Sequence of chain 5.A:
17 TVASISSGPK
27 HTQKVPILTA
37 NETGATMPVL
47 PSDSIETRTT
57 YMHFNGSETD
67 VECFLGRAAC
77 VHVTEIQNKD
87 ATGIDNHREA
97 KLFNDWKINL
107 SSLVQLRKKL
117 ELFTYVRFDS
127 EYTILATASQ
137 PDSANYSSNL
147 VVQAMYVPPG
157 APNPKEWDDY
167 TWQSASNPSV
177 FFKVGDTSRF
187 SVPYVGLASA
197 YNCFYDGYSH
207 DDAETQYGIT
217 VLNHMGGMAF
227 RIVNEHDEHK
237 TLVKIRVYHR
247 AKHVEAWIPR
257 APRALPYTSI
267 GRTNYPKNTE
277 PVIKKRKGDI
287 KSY

A small-molecule ligand and the protein it binds are described below.
Small molecule (SMILES): Cc1cc(CCCCCCCOc2ccc(C3=N[C@@H](C)CO3)cc2)on1

Sequence of chain 5.C:
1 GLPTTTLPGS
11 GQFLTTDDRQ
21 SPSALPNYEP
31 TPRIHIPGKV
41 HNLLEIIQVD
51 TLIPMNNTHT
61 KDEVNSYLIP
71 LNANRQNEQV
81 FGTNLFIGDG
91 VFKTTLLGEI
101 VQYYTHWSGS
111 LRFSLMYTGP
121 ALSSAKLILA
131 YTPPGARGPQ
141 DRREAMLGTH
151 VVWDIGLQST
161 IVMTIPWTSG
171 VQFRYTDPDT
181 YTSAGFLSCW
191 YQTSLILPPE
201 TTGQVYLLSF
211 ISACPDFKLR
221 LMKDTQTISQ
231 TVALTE

Binding-site contacts:
Ligand atom C6C contacts residue MET221 of chain 5.A at 3.7 Å (hydrophobic).
Ligand atom C3B contacts residue MET221 of chain 5.A at 3.8 Å (hydrophobic).
Ligand atom C3 contacts residue PHE186 of chain 5.A at 3.8 Å (hydrophobic).
Ligand atom N2 contacts residue PHE186 of chain 5.A at 3.7 Å.
Ligand atom C5 contacts residue PHE186 of chain 5.A at 3.5 Å (hydrophobic).
Ligand atom C5C contacts residue TYR128 of chain 5.A at 3.5 Å (hydrophobic).
Ligand atom C1B contacts residue MET221 of chain 5.A at 3.8 Å (hydrophobic).
Ligand atom C31 contacts residue ALA150 of chain 5.A at 3.5 Å (hydrophobic).
Ligand atom C3 contacts residue PRO174 of chain 5.A at 3.8 Å (hydrophobic).
Ligand atom O1 contacts residue TYR152 of chain 5.A at 3.9 Å.
Ligand atom O1 contacts residue VAL188 of chain 5.A at 3.8 Å.
Ligand atom C4 contacts residue TYR152 of chain 5.A at 3.9 Å (hydrophobic).
Ligand atom C31 contacts residue PRO174 of chain 5.A at 3.4 Å (hydrophobic).
Ligand atom C5C contacts residue ILE104 of chain 5.A at 3.8 Å (hydrophobic).
Ligand atom C4 contacts residue MET224 of chain 5.A at 3.8 Å (hydrophobic).
Ligand atom C3C contacts residue TYR128 of chain 5.A at 3.9 Å (hydrophobic).
Ligand atom O1 contacts residue ALA24 of chain 5.C at 3.6 Å.
Ligand atom C4A contacts residue ASN219 of chain 5.A at 3.5 Å.
Ligand atom O1B contacts residue TYR128 of chain 5.A at 3.9 Å.
Ligand atom C31 contacts residue VAL176 of chain 5.A at 3.3 Å (hydrophobic).
Ligand atom N3A contacts residue ASN219 of chain 5.A at 3.0 Å (h-bond).
Ligand atom N2 contacts residue ALA24 of chain 5.C at 3.4 Å.
Ligand atom C4C contacts residue TYR152 of chain 5.A at 3.8 Å (hydrophobic).
Ligand atom C31 contacts residue SER175 of chain 5.A at 3.6 Å.
Ligand atom CM1 contacts residue SER107 of chain 5.A at 3.9 Å.
Ligand atom O1B contacts residue MET221 of chain 5.A at 3.4 Å.
Ligand atom C2B contacts residue MET221 of chain 5.A at 3.5 Å (hydrophobic).
Ligand atom C3C contacts residue VAL188 of chain 5.A at 3.3 Å (hydrophobic).
Ligand atom C5B contacts residue TYR197 of chain 5.A at 3.7 Å (hydrophobic).
Ligand atom C5B contacts residue LEU106 of chain 5.A at 3.5 Å (hydrophobic).
Ligand atom C6B contacts residue TYR197 of chain 5.A at 3.6 Å (hydrophobic).
Ligand atom C7C contacts residue TYR128 of chain 5.A at 3.6 Å (hydrophobic).
Ligand atom O1 contacts residue PHE186 of chain 5.A at 3.5 Å.
Ligand atom C2C contacts residue VAL188 of chain 5.A at 3.2 Å (hydrophobic).
Ligand atom C4B contacts residue LEU106 of chain 5.A at 3.7 Å (hydrophobic).
Ligand atom C6C contacts residue VAL191 of chain 5.A at 3.2 Å (hydrophobic).
Ligand atom C7C contacts residue TYR197 of chain 5.A at 3.8 Å (hydrophobic).
Ligand atom C6B contacts residue LEU106 of chain 5.A at 3.9 Å (hydrophobic).
Ligand atom C4 contacts residue PHE186 of chain 5.A at 3.6 Å (hydrophobic).
Ligand atom C5 contacts residue TYR152 of chain 5.A at 3.8 Å (hydrophobic).